Binding-site contacts:
Ligand atom O20 contacts residue SER176 of chain 1.C at 3.4 Å (h-bond).
Ligand atom C16 contacts residue MET125 of chain 1.C at 4.0 Å (hydrophobic).
Ligand atom C16 contacts residue ILE127 of chain 1.C at 3.5 Å (hydrophobic).
Ligand atom C14 contacts residue TRP156 of chain 1.D at 3.0 Å (hydrophobic).
Ligand atom C17 contacts residue ILE127 of chain 1.C at 3.5 Å (hydrophobic).
Ligand atom O20 contacts residue ASP173 of chain 1.C at 2.7 Å (salt-bridge).
Ligand atom C13 contacts residue TYR64 of chain 1.C at 4.1 Å (hydrophobic).
Ligand atom N18 contacts residue TRP156 of chain 1.D at 3.5 Å (h-bond).
Ligand atom N18 contacts residue VAL157 of chain 1.D at 3.8 Å.
Ligand atom C1 contacts residue SER176 of chain 1.C at 3.8 Å.
Ligand atom O21 contacts residue TYR64 of chain 1.C at 3.8 Å.
Ligand atom C3 contacts residue TYR64 of chain 1.C at 3.7 Å (hydrophobic).
Ligand atom C4 contacts residue TYR64 of chain 1.C at 3.9 Å (hydrophobic).
Ligand atom C22 contacts residue GLN66 of chain 1.C at 3.5 Å.
Ligand atom C17 contacts residue TRP156 of chain 1.D at 4.0 Å (hydrophobic).
Ligand atom C12 contacts residue TYR102 of chain 1.D at 3.7 Å (hydrophobic).
Ligand atom C22 contacts residue THR45 of chain 1.C at 3.7 Å.
Ligand atom O20 contacts residue THR45 of chain 1.C at 3.6 Å.
Ligand atom C6 contacts residue SER176 of chain 1.C at 3.8 Å.
Ligand atom C17 contacts residue MET125 of chain 1.C at 4.1 Å (hydrophobic).
Ligand atom C16 contacts residue TRP156 of chain 1.D at 4.2 Å (hydrophobic).
Ligand atom C1 contacts residue THR45 of chain 1.C at 4.0 Å.
Ligand atom N18 contacts residue ILE127 of chain 1.C at 3.7 Å.
Ligand atom C11 contacts residue TYR102 of chain 1.D at 3.6 Å (hydrophobic).
Ligand atom C15 contacts residue TRP156 of chain 1.D at 3.7 Å (hydrophobic).
Ligand atom C19 contacts residue ILE127 of chain 1.C at 4.0 Å (hydrophobic).
Ligand atom C2 contacts residue THR45 of chain 1.C at 3.4 Å.
Ligand atom C11 contacts residue SER155 of chain 1.D at 3.8 Å.
Ligand atom C19 contacts residue TRP156 of chain 1.D at 2.9 Å (hydrophobic).
Ligand atom O21 contacts residue ILE127 of chain 1.C at 3.8 Å.
Ligand atom C12 contacts residue TRP156 of chain 1.D at 3.8 Å (hydrophobic).
Ligand atom C9 contacts residue TRP156 of chain 1.D at 3.4 Å (hydrophobic).
Ligand atom C22 contacts residue ILE127 of chain 1.C at 3.8 Å (hydrophobic).
Ligand atom C1 contacts residue ASP173 of chain 1.C at 3.6 Å.
Ligand atom C15 contacts residue ILE127 of chain 1.C at 4.0 Å (hydrophobic).
Ligand atom O20 contacts residue SER175 of chain 1.C at 3.4 Å (h-bond).
Ligand atom C2 contacts residue ASP173 of chain 1.C at 3.6 Å.
Ligand atom C11 contacts residue TRP156 of chain 1.D at 3.6 Å (hydrophobic).
Ligand atom N10 contacts residue TRP156 of chain 1.D at 2.8 Å (h-bond).
Ligand atom C2 contacts residue TYR64 of chain 1.C at 4.0 Å (hydrophobic).

Sequence of chain 1.D:
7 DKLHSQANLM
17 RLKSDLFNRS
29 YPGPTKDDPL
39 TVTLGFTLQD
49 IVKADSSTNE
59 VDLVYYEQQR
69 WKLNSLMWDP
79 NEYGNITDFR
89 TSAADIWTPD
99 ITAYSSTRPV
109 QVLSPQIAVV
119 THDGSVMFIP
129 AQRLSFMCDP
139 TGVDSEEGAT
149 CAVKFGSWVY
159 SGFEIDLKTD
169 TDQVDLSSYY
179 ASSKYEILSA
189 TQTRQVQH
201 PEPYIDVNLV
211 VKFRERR

Sequence of chain 1.C:
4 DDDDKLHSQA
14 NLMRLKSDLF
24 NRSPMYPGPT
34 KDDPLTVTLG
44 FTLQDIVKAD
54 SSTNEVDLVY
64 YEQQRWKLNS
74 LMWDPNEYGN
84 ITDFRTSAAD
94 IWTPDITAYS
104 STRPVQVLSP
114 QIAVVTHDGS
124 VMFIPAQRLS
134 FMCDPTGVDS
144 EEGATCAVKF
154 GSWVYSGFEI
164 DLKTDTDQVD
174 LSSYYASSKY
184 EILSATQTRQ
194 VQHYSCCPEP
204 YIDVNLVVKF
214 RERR

This protein binds this small molecule.
Small molecule (SMILES): COc1cc(O)ccc1/C=C1\CCCN=C1c1cccnc1